This small molecule binds to this protein.
Small molecule (SMILES): CC(=O)N[C@@H]1[C@@H](O)[C@H](O)[C@@H](CO)O[C@H]1O

Sequence of chain 1.B:
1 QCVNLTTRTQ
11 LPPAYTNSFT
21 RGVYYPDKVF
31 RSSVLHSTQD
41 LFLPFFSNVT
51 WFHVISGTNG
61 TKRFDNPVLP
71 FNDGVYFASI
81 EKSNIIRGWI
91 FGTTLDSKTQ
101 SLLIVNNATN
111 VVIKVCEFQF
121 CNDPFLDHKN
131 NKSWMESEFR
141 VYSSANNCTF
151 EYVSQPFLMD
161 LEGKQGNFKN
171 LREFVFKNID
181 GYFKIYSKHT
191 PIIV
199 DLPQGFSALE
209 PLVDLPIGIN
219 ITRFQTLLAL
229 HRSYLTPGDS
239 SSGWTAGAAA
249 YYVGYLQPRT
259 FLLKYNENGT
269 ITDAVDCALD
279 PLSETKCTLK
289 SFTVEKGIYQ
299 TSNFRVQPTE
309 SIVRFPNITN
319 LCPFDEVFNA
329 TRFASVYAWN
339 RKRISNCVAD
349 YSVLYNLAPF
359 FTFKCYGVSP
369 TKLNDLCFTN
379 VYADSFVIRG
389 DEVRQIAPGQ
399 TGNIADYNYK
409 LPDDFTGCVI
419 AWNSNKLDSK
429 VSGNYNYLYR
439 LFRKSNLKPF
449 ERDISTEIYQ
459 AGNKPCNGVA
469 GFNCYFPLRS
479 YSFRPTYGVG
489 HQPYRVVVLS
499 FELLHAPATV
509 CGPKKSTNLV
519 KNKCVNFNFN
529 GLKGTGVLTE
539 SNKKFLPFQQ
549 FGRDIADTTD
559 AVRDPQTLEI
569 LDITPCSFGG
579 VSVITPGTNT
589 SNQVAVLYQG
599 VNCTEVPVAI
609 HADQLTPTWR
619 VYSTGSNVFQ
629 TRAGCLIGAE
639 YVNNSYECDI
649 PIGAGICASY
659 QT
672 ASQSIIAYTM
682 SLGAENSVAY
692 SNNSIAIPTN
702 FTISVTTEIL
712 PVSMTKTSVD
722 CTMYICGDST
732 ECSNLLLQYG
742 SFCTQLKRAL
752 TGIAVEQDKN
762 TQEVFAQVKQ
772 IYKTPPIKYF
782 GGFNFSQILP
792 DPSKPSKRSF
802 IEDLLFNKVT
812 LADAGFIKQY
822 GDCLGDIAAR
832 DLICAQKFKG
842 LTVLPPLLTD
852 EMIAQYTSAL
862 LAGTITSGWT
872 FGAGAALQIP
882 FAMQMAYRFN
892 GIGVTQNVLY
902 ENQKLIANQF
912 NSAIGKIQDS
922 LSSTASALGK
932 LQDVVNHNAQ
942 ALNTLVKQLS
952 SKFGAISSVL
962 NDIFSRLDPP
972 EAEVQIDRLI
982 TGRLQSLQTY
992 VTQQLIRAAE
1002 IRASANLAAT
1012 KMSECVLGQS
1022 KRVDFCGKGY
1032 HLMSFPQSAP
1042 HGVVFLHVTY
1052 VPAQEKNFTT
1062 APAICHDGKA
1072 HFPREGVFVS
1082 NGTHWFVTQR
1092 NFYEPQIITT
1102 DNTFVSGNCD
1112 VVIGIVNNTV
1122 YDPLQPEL

Binding-site contacts:
Ligand atom C2 contacts residue ASN315 of chain 1.B at 2.4 Å.
Ligand atom C4 contacts residue GLN564 of chain 1.B at 3.9 Å.
Ligand atom O5 contacts residue ASN315 of chain 1.B at 2.4 Å (h-bond).
Ligand atom C7 contacts residue ASN315 of chain 1.B at 3.6 Å.
Ligand atom O6 contacts residue GLN564 of chain 1.B at 3.8 Å.
Ligand atom O3 contacts residue GLN564 of chain 1.B at 4.5 Å.
Ligand atom C4 contacts residue ASN315 of chain 1.B at 4.2 Å.
Ligand atom C3 contacts residue ASN315 of chain 1.B at 3.8 Å.
Ligand atom C5 contacts residue ASN315 of chain 1.B at 3.7 Å.
Ligand atom O4 contacts residue GLN564 of chain 1.B at 4.4 Å.
Ligand atom O7 contacts residue GLN564 of chain 1.B at 3.6 Å.
Ligand atom C6 contacts residue ASN315 of chain 1.B at 4.2 Å.
Ligand atom O7 contacts residue ASN315 of chain 1.B at 3.8 Å.
Ligand atom N2 contacts residue ASN315 of chain 1.B at 2.9 Å (h-bond).
Ligand atom C1 contacts residue ASN315 of chain 1.B at 1.4 Å.